Sequence of chain 1.B:
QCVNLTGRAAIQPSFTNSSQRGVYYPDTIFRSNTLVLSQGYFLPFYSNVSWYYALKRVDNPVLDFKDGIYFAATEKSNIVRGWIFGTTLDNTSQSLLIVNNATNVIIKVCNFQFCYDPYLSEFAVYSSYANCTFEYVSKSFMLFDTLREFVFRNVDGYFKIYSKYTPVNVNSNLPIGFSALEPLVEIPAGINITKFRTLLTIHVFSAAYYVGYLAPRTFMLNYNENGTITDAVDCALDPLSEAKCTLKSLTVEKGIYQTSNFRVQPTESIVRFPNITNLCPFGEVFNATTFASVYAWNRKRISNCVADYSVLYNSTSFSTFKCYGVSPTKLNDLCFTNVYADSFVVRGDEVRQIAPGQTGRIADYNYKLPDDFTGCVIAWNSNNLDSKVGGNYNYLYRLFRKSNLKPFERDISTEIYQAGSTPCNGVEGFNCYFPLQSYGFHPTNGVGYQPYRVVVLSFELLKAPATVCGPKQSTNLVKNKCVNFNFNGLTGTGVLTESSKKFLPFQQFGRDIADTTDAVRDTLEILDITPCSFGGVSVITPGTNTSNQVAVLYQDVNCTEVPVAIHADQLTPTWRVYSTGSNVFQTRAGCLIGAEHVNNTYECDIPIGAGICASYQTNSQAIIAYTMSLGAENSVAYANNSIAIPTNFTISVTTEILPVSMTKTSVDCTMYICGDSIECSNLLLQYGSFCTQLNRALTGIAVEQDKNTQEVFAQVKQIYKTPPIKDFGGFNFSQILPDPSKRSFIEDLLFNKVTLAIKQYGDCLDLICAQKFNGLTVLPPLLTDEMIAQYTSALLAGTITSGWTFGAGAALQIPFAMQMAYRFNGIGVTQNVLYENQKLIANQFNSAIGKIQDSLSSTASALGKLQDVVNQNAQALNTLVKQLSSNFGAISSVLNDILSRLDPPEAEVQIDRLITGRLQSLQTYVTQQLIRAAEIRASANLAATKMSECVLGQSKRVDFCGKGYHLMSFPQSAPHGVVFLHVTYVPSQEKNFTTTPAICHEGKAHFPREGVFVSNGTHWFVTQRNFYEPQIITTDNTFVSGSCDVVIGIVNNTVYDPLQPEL

A small-molecule ligand and the protein it binds are described below.
Small molecule (SMILES): CC(=O)N[C@H]1[C@H](O[C@H]2[C@H](O)[C@@H](NC(C)=O)CO[C@@H]2CO)O[C@H](CO)[C@@H](O)[C@@H]1O

Binding-site contacts:
Ligand atom C1 contacts residue ASN1090 of chain 1.B at 1.4 Å.
Ligand atom C8 contacts residue ASN1090 of chain 1.B at 3.7 Å.
Ligand atom O7 contacts residue HIS1093 of chain 1.B at 4.0 Å.
Ligand atom C7 contacts residue HIS1093 of chain 1.B at 4.2 Å.
Ligand atom O5 contacts residue HIS1093 of chain 1.B at 4.2 Å.
Ligand atom C1 contacts residue HIS1093 of chain 1.B at 4.2 Å.
Ligand atom C2 contacts residue ASN1090 of chain 1.B at 2.5 Å.
Ligand atom C6 contacts residue PHE1095 of chain 1.B at 3.6 Å (hydrophobic).
Ligand atom C8 contacts residue THR1092 of chain 1.B at 3.9 Å.
Ligand atom O5 contacts residue PHE1095 of chain 1.B at 3.8 Å.
Ligand atom O6 contacts residue PHE1095 of chain 1.B at 4.2 Å.
Ligand atom N2 contacts residue ASN1090 of chain 1.B at 2.9 Å (h-bond).
Ligand atom O4 contacts residue HIS1093 of chain 1.B at 4.5 Å.
Ligand atom C5 contacts residue ASN1090 of chain 1.B at 3.7 Å.
Ligand atom C3 contacts residue ASN1090 of chain 1.B at 3.8 Å.
Ligand atom C7 contacts residue ASN1090 of chain 1.B at 3.3 Å.
Ligand atom C5 contacts residue PHE1095 of chain 1.B at 4.2 Å (hydrophobic).
Ligand atom C4 contacts residue ASN1090 of chain 1.B at 4.2 Å.
Ligand atom N2 contacts residue THR1092 of chain 1.B at 3.9 Å.
Ligand atom C7 contacts residue THR1092 of chain 1.B at 4.5 Å.
Ligand atom C5 contacts residue HIS1093 of chain 1.B at 4.1 Å.
Ligand atom C8 contacts residue HIS1093 of chain 1.B at 4.0 Å.
Ligand atom O5 contacts residue ASN1090 of chain 1.B at 2.4 Å (h-bond).
Ligand atom O7 contacts residue ASN1090 of chain 1.B at 3.4 Å (h-bond).